A small-molecule ligand and the protein it binds are described below.
Small molecule (SMILES): CC(=O)N[C@@H]1[C@@H](O)[C@H](O)[C@@H](CO)O[C@H]1O

Binding-site contacts:
Ligand atom C4 contacts residue ASN53 of chain 1.B at 4.2 Å.
Ligand atom C2 contacts residue ASN53 of chain 1.B at 2.4 Å.
Ligand atom C7 contacts residue LEU46 of chain 1.B at 3.9 Å (hydrophobic).
Ligand atom O7 contacts residue LEU46 of chain 1.B at 4.0 Å.
Ligand atom C5 contacts residue ASN53 of chain 1.B at 3.7 Å.
Ligand atom C1 contacts residue ASN53 of chain 1.B at 1.4 Å.
Ligand atom O5 contacts residue ASN53 of chain 1.B at 2.3 Å (h-bond).
Ligand atom C3 contacts residue ASN53 of chain 1.B at 3.8 Å.
Ligand atom O7 contacts residue ASN53 of chain 1.B at 3.9 Å.
Ligand atom C8 contacts residue LEU46 of chain 1.B at 3.9 Å (hydrophobic).
Ligand atom N2 contacts residue ASN53 of chain 1.B at 2.9 Å (h-bond).
Ligand atom C7 contacts residue ASN53 of chain 1.B at 3.6 Å.
Ligand atom C8 contacts residue PRO48 of chain 1.B at 4.1 Å (hydrophobic).

Sequence of chain 1.B:
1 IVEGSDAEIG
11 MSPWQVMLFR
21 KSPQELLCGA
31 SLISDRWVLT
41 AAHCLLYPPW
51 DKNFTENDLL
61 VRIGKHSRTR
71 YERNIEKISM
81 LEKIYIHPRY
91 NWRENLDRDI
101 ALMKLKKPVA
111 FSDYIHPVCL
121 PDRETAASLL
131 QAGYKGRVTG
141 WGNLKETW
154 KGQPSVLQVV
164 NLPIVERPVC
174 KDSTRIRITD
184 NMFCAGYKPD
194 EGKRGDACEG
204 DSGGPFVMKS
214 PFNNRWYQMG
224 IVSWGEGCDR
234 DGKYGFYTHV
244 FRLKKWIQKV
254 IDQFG